Binding-site contacts:
Ligand atom CAC contacts residue MET31 of chain 1.A at 4.4 Å (hydrophobic).
Ligand atom CAC contacts residue GLY27 of chain 1.A at 3.5 Å.
Ligand atom CBB contacts residue GLY28 of chain 1.A at 3.0 Å.
Ligand atom CAT contacts residue PRO33 of chain 1.A at 4.3 Å (hydrophobic).
Ligand atom CAU contacts residue Y011 of chain 1.J at 4.1 Å.
Ligand atom CAU contacts residue MET31 of chain 1.A at 4.5 Å (hydrophobic).
Ligand atom CAO contacts residue GLY28 of chain 1.A at 3.7 Å.
Ligand atom CAD contacts residue Y011 of chain 1.J at 3.8 Å.
Ligand atom CAT contacts residue Y011 of chain 1.J at 4.1 Å.
Ligand atom CAS contacts residue GLY28 of chain 1.A at 4.2 Å.
Ligand atom CAT contacts residue ILE32 of chain 1.A at 4.4 Å (hydrophobic).
Ligand atom CBE contacts residue MET31 of chain 1.A at 4.4 Å (hydrophobic).
Ligand atom CBE contacts residue GLY28 of chain 1.A at 4.0 Å.
Ligand atom CAC contacts residue GLY28 of chain 1.A at 1.5 Å.
Ligand atom CAS contacts residue Y011 of chain 1.J at 4.5 Å.
Ligand atom CAJ contacts residue GLY28 of chain 1.A at 3.5 Å.
Ligand atom CAJ contacts residue ILE24 of chain 1.A at 4.4 Å (hydrophobic).
Ligand atom CAS contacts residue MET31 of chain 1.A at 3.6 Å (hydrophobic).
Ligand atom CAU contacts residue GLY28 of chain 1.A at 3.6 Å.
Ligand atom CAR contacts residue Y011 of chain 1.J at 3.6 Å.
Ligand atom CBF contacts residue MET31 of chain 1.A at 4.2 Å (hydrophobic).
Ligand atom CBI contacts residue GLY28 of chain 1.A at 4.4 Å.
Ligand atom CAC contacts residue LEU29 of chain 1.A at 3.6 Å (hydrophobic).

Sequence of chain 1.A:
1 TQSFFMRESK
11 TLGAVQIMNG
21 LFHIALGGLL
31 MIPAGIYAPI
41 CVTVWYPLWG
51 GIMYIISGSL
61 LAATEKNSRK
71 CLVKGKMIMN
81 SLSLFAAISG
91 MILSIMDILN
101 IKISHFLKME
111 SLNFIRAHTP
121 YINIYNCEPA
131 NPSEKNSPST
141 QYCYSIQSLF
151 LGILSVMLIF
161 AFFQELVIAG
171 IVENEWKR

A protein and the small-molecule ligand that binds it are described below.
Small molecule (SMILES): CC(C)CCC[C@@H](C)[C@H]1CC[C@H]2[C@@H]3CC=C4C[C@@H](OC(=O)CCC(=O)O)CC[C@]4(C)[C@H]3CC[C@]12C